The protein below binds the small molecule below.
Small molecule (SMILES): O=P(O)(O)OC[C@@H](O)[C@@H](O)c1c[nH]c2ccccc12

Sequence of chain 2.A:
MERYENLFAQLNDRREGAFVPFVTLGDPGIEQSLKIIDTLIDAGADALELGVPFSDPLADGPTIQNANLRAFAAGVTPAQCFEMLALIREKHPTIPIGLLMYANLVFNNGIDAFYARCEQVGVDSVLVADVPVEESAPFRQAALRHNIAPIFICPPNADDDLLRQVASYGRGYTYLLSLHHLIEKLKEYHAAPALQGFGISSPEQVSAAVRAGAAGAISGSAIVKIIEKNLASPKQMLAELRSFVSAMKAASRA

Binding-site contacts:
Ligand atom OP2 contacts residue SER235 of chain 2.A at 3.2 Å (h-bond).
Ligand atom OP2 contacts residue SER233 of chain 2.A at 3.7 Å.
Ligand atom CZ2 contacts residue LEU100 of chain 2.A at 3.9 Å (hydrophobic).
Ligand atom OP1 contacts residue GLY234 of chain 2.A at 3.6 Å.
Ligand atom CE2 contacts residue LEU100 of chain 2.A at 3.8 Å (hydrophobic).
Ligand atom P contacts residue PHE212 of chain 2.A at 4.2 Å.
Ligand atom OP3 contacts residue PHE212 of chain 2.A at 3.5 Å.
Ligand atom CH2 contacts residue ALA129 of chain 2.A at 3.6 Å (hydrophobic).
Ligand atom CD1 contacts residue PHE22 of chain 2.A at 3.8 Å (hydrophobic).
Ligand atom CZ3 contacts residue ILE153 of chain 2.A at 3.6 Å (hydrophobic).
Ligand atom O3 contacts residue ILE232 of chain 2.A at 4.1 Å.
Ligand atom O2 contacts residue ILE64 of chain 2.A at 3.9 Å.
Ligand atom OP3 contacts residue SER235 of chain 2.A at 4.2 Å.
Ligand atom CE3 contacts residue LEU100 of chain 2.A at 4.0 Å (hydrophobic).
Ligand atom O3 contacts residue TYR175 of chain 2.A at 2.8 Å (h-bond).
Ligand atom NE1 contacts residue ASP60 of chain 2.A at 3.2 Å (salt-bridge).
Ligand atom CD2 contacts residue LEU100 of chain 2.A at 3.9 Å (hydrophobic).
Ligand atom C1 contacts residue GLY234 of chain 2.A at 3.9 Å.
Ligand atom P contacts residue GLY213 of chain 2.A at 3.9 Å.
Ligand atom C2 contacts residue TYR175 of chain 2.A at 3.6 Å (hydrophobic).
Ligand atom NE1 contacts residue LEU100 of chain 2.A at 3.8 Å.
Ligand atom CD1 contacts residue LEU100 of chain 2.A at 4.1 Å (hydrophobic).
Ligand atom CZ2 contacts residue TYR102 of chain 2.A at 4.0 Å (hydrophobic).
Ligand atom CH2 contacts residue ALA59 of chain 2.A at 4.0 Å (hydrophobic).
Ligand atom OP4 contacts residue PHE212 of chain 2.A at 3.6 Å (h-bond).
Ligand atom CE3 contacts residue TYR175 of chain 2.A at 3.6 Å (hydrophobic).
Ligand atom OP2 contacts residue GLY213 of chain 2.A at 4.0 Å.
Ligand atom CZ2 contacts residue ASP60 of chain 2.A at 3.9 Å.
Ligand atom OP3 contacts residue GLY213 of chain 2.A at 2.7 Å (h-bond).
Ligand atom C3 contacts residue PHE22 of chain 2.A at 3.9 Å (hydrophobic).
Ligand atom C1 contacts residue TYR175 of chain 2.A at 3.4 Å (hydrophobic).
Ligand atom P contacts residue SER235 of chain 2.A at 3.5 Å.
Ligand atom CZ2 contacts residue ALA129 of chain 2.A at 3.8 Å (hydrophobic).
Ligand atom P contacts residue GLY234 of chain 2.A at 3.9 Å.
Ligand atom OP2 contacts residue GLY234 of chain 2.A at 2.8 Å (h-bond).
Ligand atom OP4 contacts residue TYR175 of chain 2.A at 3.9 Å.
Ligand atom OP1 contacts residue SER235 of chain 2.A at 2.7 Å (h-bond).
Ligand atom C3 contacts residue TYR175 of chain 2.A at 3.8 Å (hydrophobic).
Ligand atom CE2 contacts residue ASP60 of chain 2.A at 3.9 Å.
Ligand atom CZ2 contacts residue ALA59 of chain 2.A at 3.9 Å (hydrophobic).